This small molecule binds to this protein.
Small molecule (SMILES): CC(=O)N[C@H]1[C@H](O[C@H]2[C@H](O)[C@@H](NC(C)=O)CO[C@@H]2CO)O[C@H](CO)[C@@H](O[C@@H]2O[C@H](CO)[C@@H](O)[C@H](O)[C@@H]2O)[C@@H]1O

Sequence of chain 1.E:
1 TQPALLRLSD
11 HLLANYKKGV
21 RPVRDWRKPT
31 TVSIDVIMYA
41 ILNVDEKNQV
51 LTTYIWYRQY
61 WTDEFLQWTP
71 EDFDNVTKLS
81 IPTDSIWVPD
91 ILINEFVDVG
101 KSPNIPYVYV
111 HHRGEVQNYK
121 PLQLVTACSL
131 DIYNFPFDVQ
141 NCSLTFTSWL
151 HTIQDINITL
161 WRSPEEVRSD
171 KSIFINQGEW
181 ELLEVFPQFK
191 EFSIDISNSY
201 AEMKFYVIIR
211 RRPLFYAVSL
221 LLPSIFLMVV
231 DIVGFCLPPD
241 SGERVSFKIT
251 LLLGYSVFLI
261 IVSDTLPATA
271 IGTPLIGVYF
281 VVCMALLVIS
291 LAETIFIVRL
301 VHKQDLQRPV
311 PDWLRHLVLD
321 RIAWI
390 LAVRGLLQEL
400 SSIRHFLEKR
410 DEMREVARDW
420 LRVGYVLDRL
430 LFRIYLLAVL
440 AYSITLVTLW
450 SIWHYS

Binding-site contacts:
Ligand atom O7 contacts residue ASN157 of chain 1.E at 4.2 Å.
Ligand atom C1 contacts residue ASN157 of chain 1.E at 3.3 Å.
Ligand atom O5 contacts residue ASN157 of chain 1.E at 3.7 Å.